This protein binds this small molecule.
Small molecule (SMILES): CC(C)C[C@H](NC(=O)[C@H](CC(C)C)NC(=O)[C@H](CC(C)C)NC(=O)[C@H](CCC(N)=O)NC(=O)[C@H](CC(C)C)NC(=O)[C@H](CC(C)C)NC(=O)[C@@H](N)[C@@H](C)O)C(=O)NCC(=O)N[C@H](C=O)Cc1cnc[nH]1

Binding-site contacts:
Ligand atom N contacts residue GLU245 of chain 1.A at 2.9 Å (salt-bridge).
Ligand atom CB contacts residue GLN90 of chain 1.A at 4.2 Å.
Ligand atom CD2 contacts residue LEU242 of chain 1.A at 3.4 Å (hydrophobic).
Ligand atom CA contacts residue GLU245 of chain 1.A at 3.7 Å.
Ligand atom N contacts residue GLU245 of chain 1.A at 3.2 Å (salt-bridge).
Ligand atom CG contacts residue GLN87 of chain 1.A at 3.4 Å.
Ligand atom CE1 contacts residue GLN87 of chain 1.A at 3.7 Å.
Ligand atom C contacts residue LYS77 of chain 1.A at 4.0 Å.
Ligand atom ND1 contacts residue GLN87 of chain 1.A at 3.6 Å.
Ligand atom CD1 contacts residue ILE91 of chain 1.A at 3.6 Å (hydrophobic).
Ligand atom CA contacts residue GLN87 of chain 1.A at 4.1 Å.
Ligand atom CD2 contacts residue GLN90 of chain 1.A at 4.3 Å.
Ligand atom CB contacts residue GLU245 of chain 1.A at 3.2 Å.
Ligand atom C contacts residue GLU245 of chain 1.A at 4.1 Å.
Ligand atom CD2 contacts residue PRO241 of chain 1.A at 3.6 Å (hydrophobic).
Ligand atom C contacts residue GLU245 of chain 1.A at 4.1 Å.
Ligand atom CG contacts residue GLN90 of chain 1.A at 4.4 Å.
Ligand atom NE2 contacts residue GLN87 of chain 1.A at 3.6 Å.
Ligand atom O contacts residue MET83 of chain 1.A at 4.2 Å.
Ligand atom CA contacts residue GLU245 of chain 1.A at 4.1 Å.
Ligand atom CA contacts residue LYS77 of chain 1.A at 4.2 Å.
Ligand atom O contacts residue GLN87 of chain 1.A at 4.4 Å.
Ligand atom NE2 contacts residue GLN90 of chain 1.A at 3.8 Å.
Ligand atom CD1 contacts residue LEU242 of chain 1.A at 3.8 Å (hydrophobic).
Ligand atom CB contacts residue VAL73 of chain 1.A at 4.3 Å (hydrophobic).
Ligand atom O contacts residue LYS77 of chain 1.A at 2.8 Å (salt-bridge).
Ligand atom CB contacts residue GLN87 of chain 1.A at 3.5 Å.
Ligand atom CD2 contacts residue GLN87 of chain 1.A at 3.5 Å.
Ligand atom CD2 contacts residue LEU246 of chain 1.A at 4.0 Å (hydrophobic).
Ligand atom CD2 contacts residue ILE91 of chain 1.A at 4.2 Å (hydrophobic).
Ligand atom CD2 contacts residue LEU94 of chain 1.A at 3.9 Å (hydrophobic).
Ligand atom CE1 contacts residue GLN90 of chain 1.A at 3.7 Å.
Ligand atom CD2 contacts residue LYS77 of chain 1.A at 3.6 Å.
Ligand atom CD1 contacts residue VAL73 of chain 1.A at 4.3 Å (hydrophobic).
Ligand atom CD2 contacts residue VAL73 of chain 1.A at 4.0 Å (hydrophobic).
Ligand atom CD2 contacts residue ILE91 of chain 1.A at 3.4 Å (hydrophobic).
Ligand atom CD1 contacts residue LEU94 of chain 1.A at 4.1 Å (hydrophobic).
Ligand atom CG contacts residue GLU245 of chain 1.A at 4.2 Å.
Ligand atom NE2 contacts residue ILE91 of chain 1.A at 3.6 Å.
Ligand atom CD1 contacts residue GLN90 of chain 1.A at 3.9 Å.

Sequence of chain 1.A:
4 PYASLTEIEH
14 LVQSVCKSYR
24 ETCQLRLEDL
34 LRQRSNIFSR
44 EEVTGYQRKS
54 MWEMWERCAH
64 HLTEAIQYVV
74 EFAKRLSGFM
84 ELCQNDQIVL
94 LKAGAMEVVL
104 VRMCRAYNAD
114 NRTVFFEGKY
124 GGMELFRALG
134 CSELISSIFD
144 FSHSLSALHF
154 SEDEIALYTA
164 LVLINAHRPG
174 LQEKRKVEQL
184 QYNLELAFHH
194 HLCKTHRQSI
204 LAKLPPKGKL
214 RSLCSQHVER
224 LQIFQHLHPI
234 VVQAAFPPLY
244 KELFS